Sequence of chain 1.A:
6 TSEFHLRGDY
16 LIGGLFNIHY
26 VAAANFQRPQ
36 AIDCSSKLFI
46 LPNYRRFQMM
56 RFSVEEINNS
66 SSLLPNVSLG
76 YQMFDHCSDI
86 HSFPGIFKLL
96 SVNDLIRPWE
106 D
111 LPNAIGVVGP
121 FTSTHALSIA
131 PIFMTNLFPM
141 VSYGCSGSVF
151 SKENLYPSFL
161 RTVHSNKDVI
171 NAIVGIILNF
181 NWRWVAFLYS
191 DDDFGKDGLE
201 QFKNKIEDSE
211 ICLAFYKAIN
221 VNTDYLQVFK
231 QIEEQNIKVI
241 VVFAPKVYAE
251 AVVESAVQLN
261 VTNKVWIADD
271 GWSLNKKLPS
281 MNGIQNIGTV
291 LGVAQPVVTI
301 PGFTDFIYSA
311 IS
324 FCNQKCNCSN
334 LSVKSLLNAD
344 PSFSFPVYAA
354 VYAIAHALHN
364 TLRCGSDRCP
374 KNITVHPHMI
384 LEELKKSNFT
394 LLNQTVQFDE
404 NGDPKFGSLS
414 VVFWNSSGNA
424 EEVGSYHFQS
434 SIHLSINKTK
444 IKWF

This protein binds this small molecule.
Small molecule (SMILES): N[C@@H](CCC(=O)O)C(=O)O

Binding-site contacts:
Ligand atom OXT contacts residue THR122 of chain 1.A at 4.1 Å.
Ligand atom OXT contacts residue GLY147 of chain 1.A at 4.1 Å.
Ligand atom O contacts residue SER123 of chain 1.A at 2.7 Å (h-bond).
Ligand atom C contacts residue CYS145 of chain 1.A at 4.2 Å (hydrophobic).
Ligand atom OXT contacts residue SER123 of chain 1.A at 2.6 Å (h-bond).
Ligand atom O contacts residue PHE194 of chain 1.A at 3.7 Å.
Ligand atom OE2 contacts residue ASP269 of chain 1.A at 3.8 Å.
Ligand atom CB contacts residue THR122 of chain 1.A at 4.2 Å.
Ligand atom CG contacts residue PHE346 of chain 1.A at 3.9 Å (hydrophobic).
Ligand atom CD contacts residue PHE121 of chain 1.A at 4.5 Å (hydrophobic).
Ligand atom C contacts residue SER123 of chain 1.A at 3.4 Å.
Ligand atom CA contacts residue SER146 of chain 1.A at 3.8 Å.
Ligand atom CB contacts residue GLY144 of chain 1.A at 3.5 Å.
Ligand atom OXT contacts residue PHE194 of chain 1.A at 3.9 Å.
Ligand atom CB contacts residue PHE121 of chain 1.A at 3.2 Å (hydrophobic).
Ligand atom OXT contacts residue CYS145 of chain 1.A at 3.3 Å.
Ligand atom OXT contacts residue PHE121 of chain 1.A at 4.3 Å.
Ligand atom N contacts residue SER146 of chain 1.A at 2.9 Å (h-bond).
Ligand atom CD contacts residue PHE194 of chain 1.A at 4.4 Å (hydrophobic).
Ligand atom C contacts residue SER146 of chain 1.A at 3.9 Å.
Ligand atom CA contacts residue PHE121 of chain 1.A at 4.2 Å (hydrophobic).
Ligand atom OE2 contacts residue PHE346 of chain 1.A at 4.2 Å.
Ligand atom N contacts residue GLY144 of chain 1.A at 2.8 Å (h-bond).
Ligand atom C contacts residue PHE121 of chain 1.A at 4.0 Å (hydrophobic).
Ligand atom O contacts residue THR122 of chain 1.A at 3.2 Å.
Ligand atom C contacts residue GLY144 of chain 1.A at 3.7 Å.
Ligand atom OE2 contacts residue GLY271 of chain 1.A at 3.3 Å.
Ligand atom OXT contacts residue SER146 of chain 1.A at 2.8 Å (h-bond).
Ligand atom CA contacts residue GLY144 of chain 1.A at 3.5 Å.
Ligand atom OE1 contacts residue PRO245 of chain 1.A at 3.6 Å.
Ligand atom CG contacts residue PHE121 of chain 1.A at 3.5 Å (hydrophobic).
Ligand atom C contacts residue PHE194 of chain 1.A at 3.5 Å (hydrophobic).
Ligand atom CG contacts residue GLY144 of chain 1.A at 4.0 Å.
Ligand atom C contacts residue THR122 of chain 1.A at 3.8 Å.
Ligand atom OE2 contacts residue PHE194 of chain 1.A at 3.8 Å.
Ligand atom CD contacts residue GLY271 of chain 1.A at 4.1 Å.
Ligand atom OXT contacts residue GLY144 of chain 1.A at 3.5 Å (h-bond).
Ligand atom CA contacts residue PHE194 of chain 1.A at 3.5 Å (hydrophobic).
Ligand atom O contacts residue PHE121 of chain 1.A at 4.2 Å.
Ligand atom N contacts residue PHE194 of chain 1.A at 3.6 Å.